The protein below binds the small molecule below.
Small molecule (SMILES): CN[C@@H]1[C@@H](O)[C@@H](O[C@@H]2[C@@H](O)[C@H](O[C@H]3OC(CN)=CC[C@H]3N)[C@@H](N)C[C@H]2N)OC[C@]1(C)O

Sequence of chain 1.B:
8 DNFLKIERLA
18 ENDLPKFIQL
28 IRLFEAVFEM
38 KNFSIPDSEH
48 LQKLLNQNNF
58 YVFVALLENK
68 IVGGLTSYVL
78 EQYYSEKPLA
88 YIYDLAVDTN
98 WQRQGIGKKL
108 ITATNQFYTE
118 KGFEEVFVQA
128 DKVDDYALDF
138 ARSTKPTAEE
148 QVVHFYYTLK

Binding-site contacts:
Ligand atom O23 contacts residue GLU122 of chain 1.B at 2.7 Å (salt-bridge).
Ligand atom C22 contacts residue ASP128 of chain 1.A at 4.2 Å.
Ligand atom C32 contacts residue GLU147 of chain 1.B at 4.0 Å.
Ligand atom C62 contacts residue GLU147 of chain 1.B at 4.2 Å.
Ligand atom C42 contacts residue ASP128 of chain 1.A at 4.2 Å.
Ligand atom C31 contacts residue PHE35 of chain 1.A at 4.0 Å (hydrophobic).
Ligand atom C31 contacts residue ASP128 of chain 1.A at 4.5 Å.
Ligand atom O43 contacts residue GLU121 of chain 1.B at 3.8 Å.
Ligand atom C13 contacts residue GLU122 of chain 1.B at 4.1 Å.
Ligand atom C12 contacts residue GLU147 of chain 1.B at 2.8 Å.
Ligand atom C21 contacts residue PHE35 of chain 1.A at 4.5 Å (hydrophobic).
Ligand atom N61 contacts residue ASP91 of chain 1.A at 2.8 Å (salt-bridge).
Ligand atom N33 contacts residue GLU122 of chain 1.B at 3.8 Å.
Ligand atom C41 contacts residue PHE35 of chain 1.A at 3.5 Å (hydrophobic).
Ligand atom O11 contacts residue ASP128 of chain 1.A at 3.6 Å.
Ligand atom C22 contacts residue GLU147 of chain 1.B at 3.0 Å.
Ligand atom C51 contacts residue PHE35 of chain 1.A at 4.2 Å (hydrophobic).
Ligand atom C61 contacts residue PHE35 of chain 1.A at 3.8 Å (hydrophobic).
Ligand atom N32 contacts residue ASP128 of chain 1.A at 2.7 Å (salt-bridge).
Ligand atom N61 contacts residue PHE35 of chain 1.A at 4.1 Å.
Ligand atom C51 contacts residue ASP91 of chain 1.A at 4.0 Å.
Ligand atom N12 contacts residue TYR153 of chain 1.A at 4.2 Å.
Ligand atom N12 contacts residue HIS151 of chain 1.A at 3.7 Å.
Ligand atom N61 contacts residue TYR81 of chain 1.B at 3.6 Å (h-bond).
Ligand atom C33 contacts residue GLU122 of chain 1.B at 3.9 Å.
Ligand atom O23 contacts residue TYR153 of chain 1.A at 3.6 Å.
Ligand atom N12 contacts residue GLU147 of chain 1.B at 2.6 Å (salt-bridge).
Ligand atom O43 contacts residue GLU122 of chain 1.B at 4.3 Å.
Ligand atom C32 contacts residue ASP128 of chain 1.A at 3.5 Å.
Ligand atom C23 contacts residue GLU122 of chain 1.B at 3.0 Å.
Ligand atom C61 contacts residue ASP91 of chain 1.A at 2.6 Å.

Sequence of chain 1.A:
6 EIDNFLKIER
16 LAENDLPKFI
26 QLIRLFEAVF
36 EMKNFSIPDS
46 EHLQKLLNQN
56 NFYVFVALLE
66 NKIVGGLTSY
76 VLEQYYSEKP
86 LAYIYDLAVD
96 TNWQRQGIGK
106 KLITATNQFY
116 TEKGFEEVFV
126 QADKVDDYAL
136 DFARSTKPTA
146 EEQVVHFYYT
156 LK